Binding-site contacts:
Ligand atom O4 contacts residue ASP305 of chain 1.A at 2.7 Å (salt-bridge).
Ligand atom PB contacts residue EDO1 of chain 1.D at 3.6 Å.
Ligand atom O2B contacts residue ARG120 of chain 1.A at 2.9 Å (salt-bridge).
Ligand atom N3U contacts residue ASP123 of chain 1.A at 2.8 Å (salt-bridge).
Ligand atom C1E contacts residue LYS22 of chain 1.A at 3.5 Å.
Ligand atom O2D contacts residue ARG120 of chain 1.A at 3.4 Å.
Ligand atom O2B contacts residue EDO1 of chain 1.D at 2.7 Å (h-bond).
Ligand atom O3 contacts residue ASP305 of chain 1.A at 3.2 Å (salt-bridge).
Ligand atom C5U contacts residue PRO121 of chain 1.A at 3.5 Å (hydrophobic).
Ligand atom C7 contacts residue ASN23 of chain 1.A at 3.4 Å.
Ligand atom O2A contacts residue VAL163 of chain 1.A at 2.8 Å (h-bond).
Ligand atom O1E contacts residue LEU370 of chain 1.A at 3.3 Å.
Ligand atom O1E contacts residue ASN23 of chain 1.A at 3.6 Å (h-bond).
Ligand atom O3D contacts residue ILE327 of chain 1.A at 2.9 Å (h-bond).
Ligand atom O3 contacts residue ASN23 of chain 1.A at 3.5 Å (h-bond).
Ligand atom O2D contacts residue ALA119 of chain 1.A at 2.8 Å (h-bond).
Ligand atom O2A contacts residue SER162 of chain 1.A at 3.5 Å.
Ligand atom C4U contacts residue PRO121 of chain 1.A at 3.0 Å (hydrophobic).
Ligand atom O1A contacts residue VAL163 of chain 1.A at 3.6 Å.
Ligand atom O1B contacts residue EDO1 of chain 1.D at 2.8 Å (h-bond).
Ligand atom O4U contacts residue VAL122 of chain 1.A at 3.2 Å.
Ligand atom O4U contacts residue LEU124 of chain 1.A at 2.8 Å (h-bond).
Ligand atom O2U contacts residue LYS160 of chain 1.A at 3.1 Å (salt-bridge).
Ligand atom O7 contacts residue TRP95 of chain 1.A at 3.5 Å.
Ligand atom C8 contacts residue TRP95 of chain 1.A at 3.6 Å (hydrophobic).
Ligand atom O1B contacts residue GLY164 of chain 1.A at 2.9 Å (h-bond).
Ligand atom C4 contacts residue ASP305 of chain 1.A at 3.4 Å.
Ligand atom C8 contacts residue ASN23 of chain 1.A at 3.5 Å.
Ligand atom O2U contacts residue PRO121 of chain 1.A at 3.4 Å.
Ligand atom O4U contacts residue ASP123 of chain 1.A at 3.2 Å (salt-bridge).
Ligand atom O1E contacts residue LYS22 of chain 1.A at 2.6 Å (salt-bridge).
Ligand atom O4 contacts residue PHE328 of chain 1.A at 3.4 Å.
Ligand atom O1A contacts residue SER162 of chain 1.A at 2.6 Å (h-bond).
Ligand atom C5U contacts residue SER162 of chain 1.A at 3.4 Å.
Ligand atom O4U contacts residue HIS125 of chain 1.A at 3.6 Å.
Ligand atom N3U contacts residue PRO121 of chain 1.A at 3.2 Å (h-bond).
Ligand atom O4U contacts residue PRO121 of chain 1.A at 3.4 Å (h-bond).
Ligand atom O1 contacts residue ARG120 of chain 1.A at 3.6 Å (salt-bridge).
Ligand atom O1A contacts residue GLY164 of chain 1.A at 3.5 Å (h-bond).
Ligand atom O7 contacts residue ASN23 of chain 1.A at 3.2 Å.

Sequence of chain 1.A:
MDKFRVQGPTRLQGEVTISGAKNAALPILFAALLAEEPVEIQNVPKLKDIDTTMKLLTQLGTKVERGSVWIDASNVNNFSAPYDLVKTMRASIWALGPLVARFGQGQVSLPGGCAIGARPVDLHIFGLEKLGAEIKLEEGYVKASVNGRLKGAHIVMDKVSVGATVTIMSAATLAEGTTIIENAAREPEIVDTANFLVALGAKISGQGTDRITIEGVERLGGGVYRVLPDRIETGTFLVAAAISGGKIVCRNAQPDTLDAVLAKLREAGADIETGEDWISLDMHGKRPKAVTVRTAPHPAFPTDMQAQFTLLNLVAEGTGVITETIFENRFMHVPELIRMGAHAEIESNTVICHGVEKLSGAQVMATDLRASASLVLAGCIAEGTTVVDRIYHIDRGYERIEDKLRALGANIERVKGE

A protein and the small-molecule ligand that binds it are described below.
Small molecule (SMILES): C=C(O[C@H]1[C@H](O)[C@@H](CO)O[C@H](O[P](=O)(O)O[P](=O)(O)OC[C@H]2O[C@@H](n3ccc(=O)[nH]c3=O)[C@H](O)[C@@H]2O)[C@@H]1NC(C)=O)C(=O)O